This small molecule binds to this protein.
Small molecule (SMILES): Cc1nccn1-c1cccc(CN)c1

Binding-site contacts:
Ligand atom N1 contacts residue GAL4 of chain 1.D at 3.8 Å.
Ligand atom C4 contacts residue ASP121 of chain 1.A at 3.3 Å.
Ligand atom C7 contacts residue TYR61 of chain 1.B at 3.6 Å (hydrophobic).
Ligand atom C8 contacts residue TYR61 of chain 1.B at 4.0 Å (hydrophobic).
Ligand atom C2 contacts residue GAL4 of chain 1.D at 3.8 Å.
Ligand atom C3 contacts residue ASP121 of chain 1.A at 3.1 Å.
Ligand atom C1 contacts residue ARG88 of chain 1.A at 4.0 Å.
Ligand atom C7 contacts residue SER122 of chain 1.A at 3.4 Å.
Ligand atom C1 contacts residue FUC5 of chain 1.D at 4.3 Å.
Ligand atom N2 contacts residue SER122 of chain 1.A at 4.3 Å.
Ligand atom N1 contacts residue ASP121 of chain 1.A at 3.6 Å (salt-bridge).
Ligand atom C9 contacts residue ASP73 of chain 1.B at 3.9 Å.
Ligand atom C3 contacts residue ARG88 of chain 1.A at 3.9 Å.
Ligand atom C6 contacts residue TYR61 of chain 1.B at 3.9 Å (hydrophobic).
Ligand atom C5 contacts residue SER122 of chain 1.A at 3.6 Å.
Ligand atom N2 contacts residue ASP121 of chain 1.A at 3.9 Å.
Ligand atom C7 contacts residue THR49 of chain 1.A at 4.2 Å.
Ligand atom C1 contacts residue TYR61 of chain 1.B at 3.2 Å (hydrophobic).
Ligand atom N1 contacts residue ARG88 of chain 1.A at 3.3 Å (salt-bridge).
Ligand atom C10 contacts residue SER122 of chain 1.A at 3.7 Å.
Ligand atom C11 contacts residue ASP73 of chain 1.B at 3.4 Å.
Ligand atom C6 contacts residue THR49 of chain 1.A at 4.1 Å.
Ligand atom C2 contacts residue ASP121 of chain 1.A at 4.3 Å.
Ligand atom C2 contacts residue TYR61 of chain 1.B at 4.4 Å (hydrophobic).
Ligand atom C8 contacts residue SER122 of chain 1.A at 3.7 Å.
Ligand atom C6 contacts residue SER122 of chain 1.A at 3.4 Å.
Ligand atom C1 contacts residue GAL4 of chain 1.D at 3.1 Å.
Ligand atom C7 contacts residue GLY74 of chain 1.B at 4.3 Å.
Ligand atom N3 contacts residue ASP73 of chain 1.B at 3.2 Å (salt-bridge).
Ligand atom C2 contacts residue ARG88 of chain 1.A at 3.7 Å.
Ligand atom C9 contacts residue SER122 of chain 1.A at 3.7 Å.
Ligand atom N2 contacts residue ARG88 of chain 1.A at 4.5 Å.
Ligand atom C4 contacts residue SER122 of chain 1.A at 4.4 Å.
Ligand atom C8 contacts residue ASP73 of chain 1.B at 3.4 Å.

Sequence of chain 1.A:
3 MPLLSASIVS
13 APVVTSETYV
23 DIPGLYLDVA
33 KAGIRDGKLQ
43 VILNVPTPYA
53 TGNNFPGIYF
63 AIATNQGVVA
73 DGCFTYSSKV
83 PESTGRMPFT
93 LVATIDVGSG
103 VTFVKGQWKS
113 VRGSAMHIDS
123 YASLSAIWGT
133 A

Sequence of chain 1.B:
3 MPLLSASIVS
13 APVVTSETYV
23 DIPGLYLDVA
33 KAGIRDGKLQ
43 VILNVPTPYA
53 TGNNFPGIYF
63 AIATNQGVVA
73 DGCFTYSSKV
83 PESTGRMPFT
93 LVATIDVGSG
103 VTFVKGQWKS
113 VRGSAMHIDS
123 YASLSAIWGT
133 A